Sequence of chain 1.A:
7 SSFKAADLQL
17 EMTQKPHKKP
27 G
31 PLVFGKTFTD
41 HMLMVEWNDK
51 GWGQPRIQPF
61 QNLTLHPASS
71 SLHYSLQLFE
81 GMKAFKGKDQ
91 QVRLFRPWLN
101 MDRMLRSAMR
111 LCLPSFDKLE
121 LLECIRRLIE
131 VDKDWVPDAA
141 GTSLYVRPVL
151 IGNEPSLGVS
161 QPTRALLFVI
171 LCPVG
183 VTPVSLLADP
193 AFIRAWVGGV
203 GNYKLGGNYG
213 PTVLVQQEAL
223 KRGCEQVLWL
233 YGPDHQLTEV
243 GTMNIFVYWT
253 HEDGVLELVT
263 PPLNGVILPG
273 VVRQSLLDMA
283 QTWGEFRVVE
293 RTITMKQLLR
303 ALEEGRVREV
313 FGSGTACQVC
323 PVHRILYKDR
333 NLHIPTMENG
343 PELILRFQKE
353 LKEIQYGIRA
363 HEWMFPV

Sequence of chain 1.B:
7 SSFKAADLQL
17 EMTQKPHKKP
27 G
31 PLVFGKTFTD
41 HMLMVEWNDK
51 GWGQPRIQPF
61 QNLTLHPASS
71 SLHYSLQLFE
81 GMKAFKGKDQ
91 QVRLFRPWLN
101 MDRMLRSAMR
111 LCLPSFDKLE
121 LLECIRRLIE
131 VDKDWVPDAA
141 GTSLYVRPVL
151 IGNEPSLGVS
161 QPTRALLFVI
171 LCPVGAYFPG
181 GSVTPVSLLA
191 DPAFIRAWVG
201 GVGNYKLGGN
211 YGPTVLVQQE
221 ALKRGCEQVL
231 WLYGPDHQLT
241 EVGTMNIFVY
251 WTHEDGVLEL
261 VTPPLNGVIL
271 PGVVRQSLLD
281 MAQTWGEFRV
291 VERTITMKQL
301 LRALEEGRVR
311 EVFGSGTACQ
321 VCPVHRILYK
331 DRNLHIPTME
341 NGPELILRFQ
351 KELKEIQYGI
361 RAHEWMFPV

Binding-site contacts:
Ligand atom F21 contacts residue THR244 of chain 1.B at 3.2 Å.
Ligand atom C25 contacts residue ALA318 of chain 1.B at 3.7 Å (hydrophobic).
Ligand atom C23 contacts residue ALA318 of chain 1.B at 3.6 Å (hydrophobic).
Ligand atom C3 contacts residue ARG147 of chain 1.B at 3.5 Å.
Ligand atom C16 contacts residue CYS322 of chain 1.B at 3.6 Å (hydrophobic).
Ligand atom N10 contacts residue EDO1 of chain 1.W at 3.3 Å.
Ligand atom C1 contacts residue PLP1 of chain 1.T at 3.5 Å.
Ligand atom C23 contacts residue CYS319 of chain 1.B at 3.6 Å (hydrophobic).
Ligand atom CL1 contacts residue VAL242 of chain 1.B at 3.5 Å.
Ligand atom F21 contacts residue VAL242 of chain 1.B at 3.3 Å.
Ligand atom C4 contacts residue ARG147 of chain 1.B at 3.7 Å.
Ligand atom N9 contacts residue EDO1 of chain 1.W at 3.5 Å.
Ligand atom N10 contacts residue THR244 of chain 1.B at 3.4 Å (h-bond).
Ligand atom C14 contacts residue MET245 of chain 1.B at 3.6 Å (hydrophobic).
Ligand atom F21 contacts residue MET245 of chain 1.B at 3.6 Å.
Ligand atom C20 contacts residue GLN228 of chain 1.B at 3.5 Å.
Ligand atom CL1 contacts residue VAL186 of chain 1.B at 3.5 Å.
Ligand atom C20 contacts residue MET245 of chain 1.B at 3.3 Å (hydrophobic).
Ligand atom C22 contacts residue THR244 of chain 1.B at 3.2 Å.
Ligand atom C17 contacts residue MET245 of chain 1.B at 3.6 Å (hydrophobic).
Ligand atom C25 contacts residue THR244 of chain 1.B at 3.2 Å.
Ligand atom C11 contacts residue THR244 of chain 1.B at 3.3 Å.
Ligand atom N9 contacts residue THR244 of chain 1.B at 3.3 Å (h-bond).
Ligand atom C19 contacts residue MET245 of chain 1.B at 3.4 Å (hydrophobic).
Ligand atom N24 contacts residue GLY316 of chain 1.B at 3.7 Å.
Ligand atom C19 contacts residue VAL242 of chain 1.B at 3.4 Å (hydrophobic).
Ligand atom C4 contacts residue TYR145 of chain 1.B at 3.5 Å (hydrophobic).
Ligand atom C23 contacts residue MET245 of chain 1.B at 3.7 Å (hydrophobic).
Ligand atom C14 contacts residue GLN228 of chain 1.B at 3.5 Å.
Ligand atom F21 contacts residue GLY243 of chain 1.B at 3.5 Å.
Ligand atom N24 contacts residue CYS319 of chain 1.B at 3.3 Å (h-bond).
Ligand atom F21 contacts residue GLN228 of chain 1.B at 3.3 Å.
Ligand atom C13 contacts residue GLN228 of chain 1.B at 3.4 Å.
Ligand atom N26 contacts residue ALA318 of chain 1.B at 3.4 Å.
Ligand atom N24 contacts residue MET245 of chain 1.B at 3.4 Å.
Ligand atom O8 contacts residue VAL159 of chain 1.A at 3.1 Å (h-bond).
Ligand atom N12 contacts residue CYS319 of chain 1.B at 3.4 Å (h-bond).
Ligand atom N24 contacts residue ALA318 of chain 1.B at 3.6 Å.
Ligand atom C3 contacts residue TYR145 of chain 1.B at 3.6 Å (hydrophobic).
Ligand atom C1 contacts residue LYS206 of chain 1.B at 3.6 Å.

A small-molecule ligand and the protein it binds are described below.
Small molecule (SMILES): CCCCc1cc(=O)n2nc(NCc3ccc(Cl)cc3F)c(C#N)c2[nH]1